Binding-site contacts:
Ligand atom O6 contacts residue ASN179 of chain 1.A at 4.3 Å.
Ligand atom C6 contacts residue ASN179 of chain 1.A at 4.3 Å.
Ligand atom C4 contacts residue ASN179 of chain 1.A at 4.2 Å.
Ligand atom C6 contacts residue PHE170 of chain 1.A at 4.4 Å (hydrophobic).
Ligand atom C7 contacts residue ARG96 of chain 1.A at 4.0 Å.
Ligand atom C1 contacts residue PHE170 of chain 1.A at 4.5 Å (hydrophobic).
Ligand atom C7 contacts residue ASN179 of chain 1.A at 3.2 Å.
Ligand atom N2 contacts residue ASN179 of chain 1.A at 3.1 Å (h-bond).
Ligand atom O6 contacts residue TYR137 of chain 1.A at 3.9 Å.
Ligand atom C8 contacts residue ASN179 of chain 1.A at 4.0 Å.
Ligand atom O5 contacts residue PHE170 of chain 1.A at 4.2 Å.
Ligand atom C3 contacts residue ASN179 of chain 1.A at 3.9 Å.
Ligand atom C8 contacts residue GLY15 of chain 1.A at 3.8 Å.
Ligand atom O7 contacts residue ASN179 of chain 1.A at 3.4 Å (h-bond).
Ligand atom C2 contacts residue ASN179 of chain 1.A at 2.7 Å.
Ligand atom C5 contacts residue ASN179 of chain 1.A at 3.3 Å.
Ligand atom O7 contacts residue ARG96 of chain 1.A at 2.8 Å (salt-bridge).
Ligand atom O6 contacts residue PHE170 of chain 1.A at 4.5 Å.
Ligand atom C1 contacts residue ASN179 of chain 1.A at 1.4 Å.
Ligand atom O5 contacts residue ASN179 of chain 1.A at 2.2 Å (h-bond).

This protein binds this small molecule.
Small molecule (SMILES): CC(=O)N[C@@H]1[C@@H](O)[C@H](O)[C@@H](CO)O[C@H]1O

Sequence of chain 1.A:
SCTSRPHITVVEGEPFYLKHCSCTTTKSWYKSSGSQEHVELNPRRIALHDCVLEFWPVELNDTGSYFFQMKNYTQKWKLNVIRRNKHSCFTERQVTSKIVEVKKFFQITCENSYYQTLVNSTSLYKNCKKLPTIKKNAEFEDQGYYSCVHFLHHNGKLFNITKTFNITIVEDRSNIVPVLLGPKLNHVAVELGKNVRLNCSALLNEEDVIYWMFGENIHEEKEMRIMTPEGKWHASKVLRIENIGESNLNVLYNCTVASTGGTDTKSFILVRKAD